Binding-site contacts:
Ligand atom C3 contacts residue ILE685 of chain 1.A at 3.7 Å (hydrophobic).
Ligand atom C22 contacts residue TRP669 of chain 1.A at 3.7 Å (hydrophobic).
Ligand atom C11 contacts residue ASP819 of chain 1.A at 3.7 Å.
Ligand atom C24 contacts residue TRP669 of chain 1.A at 3.7 Å (hydrophobic).
Ligand atom N8 contacts residue ILE685 of chain 1.A at 3.8 Å.
Ligand atom N2 contacts residue ILE818 of chain 1.A at 3.8 Å.
Ligand atom C6 contacts residue GLU734 of chain 1.A at 3.5 Å.
Ligand atom C12 contacts residue TYR721 of chain 1.A at 3.6 Å (hydrophobic).
Ligand atom N10 contacts residue LYS687 of chain 1.A at 3.6 Å.
Ligand atom O13 contacts residue TYR721 of chain 1.A at 3.8 Å.
Ligand atom O5 contacts residue VAL735 of chain 1.A at 3.5 Å.
Ligand atom C25 contacts residue TRP669 of chain 1.A at 3.8 Å (hydrophobic).
Ligand atom N10 contacts residue ILE818 of chain 1.A at 3.7 Å.
Ligand atom C9 contacts residue ILE818 of chain 1.A at 3.6 Å (hydrophobic).
Ligand atom N2 contacts residue ILE685 of chain 1.A at 3.8 Å.
Ligand atom C7 contacts residue ILE733 of chain 1.A at 3.7 Å (hydrophobic).
Ligand atom C12 contacts residue ILE818 of chain 1.A at 3.7 Å (hydrophobic).
Ligand atom C7 contacts residue GLU734 of chain 1.A at 3.4 Å.
Ligand atom O13 contacts residue ASP819 of chain 1.A at 3.2 Å (salt-bridge).
Ligand atom C3 contacts residue TRP669 of chain 1.A at 3.8 Å (hydrophobic).
Ligand atom C12 contacts residue ILE733 of chain 1.A at 3.8 Å (hydrophobic).
Ligand atom C1 contacts residue ILE685 of chain 1.A at 3.7 Å (hydrophobic).
Ligand atom C23 contacts residue PRO667 of chain 1.A at 3.3 Å (hydrophobic).
Ligand atom C20 contacts residue TRP669 of chain 1.A at 3.5 Å (hydrophobic).
Ligand atom C4 contacts residue MET808 of chain 1.A at 3.7 Å (hydrophobic).
Ligand atom O5 contacts residue GLU734 of chain 1.A at 3.7 Å.
Ligand atom C6 contacts residue VAL736 of chain 1.A at 3.7 Å (hydrophobic).
Ligand atom C6 contacts residue PHE816 of chain 1.A at 3.8 Å (hydrophobic).
Ligand atom C24 contacts residue TYR660 of chain 1.A at 3.6 Å (hydrophobic).
Ligand atom C1 contacts residue ILE818 of chain 1.A at 3.8 Å (hydrophobic).
Ligand atom C18 contacts residue TRP669 of chain 1.A at 3.8 Å (hydrophobic).
Ligand atom C24 contacts residue MET661 of chain 1.A at 3.4 Å (hydrophobic).
Ligand atom O13 contacts residue LYS687 of chain 1.A at 3.8 Å.
Ligand atom O5 contacts residue VAL736 of chain 1.A at 2.8 Å (h-bond).
Ligand atom C7 contacts residue TYR721 of chain 1.A at 3.7 Å (hydrophobic).
Ligand atom O16 contacts residue LYS687 of chain 1.A at 3.4 Å.
Ligand atom C3 contacts residue MET808 of chain 1.A at 3.8 Å (hydrophobic).
Ligand atom C23 contacts residue MET661 of chain 1.A at 3.7 Å (hydrophobic).
Ligand atom N8 contacts residue MET808 of chain 1.A at 3.7 Å.
Ligand atom C21 contacts residue TRP669 of chain 1.A at 3.5 Å (hydrophobic).

Sequence of chain 1.A:
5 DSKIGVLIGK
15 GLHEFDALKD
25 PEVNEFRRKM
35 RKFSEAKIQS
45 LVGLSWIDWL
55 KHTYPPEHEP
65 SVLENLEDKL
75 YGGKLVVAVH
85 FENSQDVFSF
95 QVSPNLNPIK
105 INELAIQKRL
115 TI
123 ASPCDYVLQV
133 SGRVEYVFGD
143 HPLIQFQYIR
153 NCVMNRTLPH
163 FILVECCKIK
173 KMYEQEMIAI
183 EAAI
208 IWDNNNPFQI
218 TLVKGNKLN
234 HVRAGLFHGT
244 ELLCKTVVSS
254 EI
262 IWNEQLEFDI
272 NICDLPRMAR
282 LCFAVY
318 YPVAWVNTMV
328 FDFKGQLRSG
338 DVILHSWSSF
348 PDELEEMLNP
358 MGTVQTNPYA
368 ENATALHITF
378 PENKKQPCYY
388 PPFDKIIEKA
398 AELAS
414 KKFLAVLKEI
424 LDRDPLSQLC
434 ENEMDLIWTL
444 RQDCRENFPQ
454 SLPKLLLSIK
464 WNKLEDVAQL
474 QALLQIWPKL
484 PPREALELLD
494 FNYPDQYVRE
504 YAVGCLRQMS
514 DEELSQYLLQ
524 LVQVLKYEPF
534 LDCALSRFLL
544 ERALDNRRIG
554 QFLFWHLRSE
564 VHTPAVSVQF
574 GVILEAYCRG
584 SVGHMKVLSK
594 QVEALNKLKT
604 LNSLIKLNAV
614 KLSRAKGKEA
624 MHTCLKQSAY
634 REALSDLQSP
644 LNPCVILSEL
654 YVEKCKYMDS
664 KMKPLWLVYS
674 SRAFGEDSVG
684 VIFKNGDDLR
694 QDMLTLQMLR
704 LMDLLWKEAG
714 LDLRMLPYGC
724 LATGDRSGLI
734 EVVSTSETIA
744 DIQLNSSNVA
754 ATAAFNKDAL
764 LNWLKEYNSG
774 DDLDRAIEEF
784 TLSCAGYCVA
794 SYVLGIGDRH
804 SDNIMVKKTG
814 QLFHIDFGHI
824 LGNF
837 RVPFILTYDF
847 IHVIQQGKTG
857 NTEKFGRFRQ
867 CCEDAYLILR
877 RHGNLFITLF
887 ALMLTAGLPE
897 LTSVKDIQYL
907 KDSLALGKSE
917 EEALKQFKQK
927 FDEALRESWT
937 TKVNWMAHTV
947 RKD

A protein and the small-molecule ligand that binds it are described below.
Small molecule (SMILES): C[C@H]1Cc2ccccc2N1C(=O)Cc1nc(N2CCOCC2)cc(=O)[nH]1